Binding-site contacts:
Ligand atom C contacts residue ASN142 of chain 1.A at 3.6 Å.
Ligand atom O contacts residue MET165 of chain 1.A at 3.2 Å.
Ligand atom C15 contacts residue ARG188 of chain 1.A at 3.6 Å.
Ligand atom C15 contacts residue GLN189 of chain 1.A at 3.6 Å.
Ligand atom C1 contacts residue ASN142 of chain 1.A at 3.8 Å.
Ligand atom C2 contacts residue PHE140 of chain 1.A at 3.4 Å (hydrophobic).
Ligand atom C4 contacts residue CYS145 of chain 1.A at 3.8 Å (hydrophobic).
Ligand atom C2 contacts residue ASN142 of chain 1.A at 3.8 Å.
Ligand atom C9 contacts residue CYS145 of chain 1.A at 3.8 Å (hydrophobic).
Ligand atom N contacts residue HIS163 of chain 1.A at 2.7 Å (h-bond).
Ligand atom C3 contacts residue PHE140 of chain 1.A at 3.3 Å (hydrophobic).
Ligand atom C2 contacts residue GLU166 of chain 1.A at 3.7 Å.
Ligand atom C3 contacts residue HIS163 of chain 1.A at 3.5 Å.
Ligand atom N contacts residue GLU166 of chain 1.A at 3.7 Å.
Ligand atom C13 contacts residue MET49 of chain 1.A at 3.6 Å (hydrophobic).
Ligand atom C4 contacts residue MET165 of chain 1.A at 3.8 Å (hydrophobic).
Ligand atom C12 contacts residue HIS41 of chain 1.A at 3.8 Å.
Ligand atom C14 contacts residue ASP187 of chain 1.A at 3.8 Å.
Ligand atom C2 contacts residue LEU141 of chain 1.A at 3.5 Å (hydrophobic).
Ligand atom C14 contacts residue MET165 of chain 1.A at 3.4 Å (hydrophobic).
Ligand atom C4 contacts residue HIS163 of chain 1.A at 3.6 Å.
Ligand atom C14 contacts residue ARG188 of chain 1.A at 3.5 Å.
Ligand atom C10 contacts residue MET49 of chain 1.A at 3.7 Å (hydrophobic).
Ligand atom C4 contacts residue GLU166 of chain 1.A at 3.6 Å.
Ligand atom C3 contacts residue GLU166 of chain 1.A at 3.6 Å.
Ligand atom C9 contacts residue HIS41 of chain 1.A at 3.0 Å.
Ligand atom C15 contacts residue MET49 of chain 1.A at 3.8 Å (hydrophobic).
Ligand atom N contacts residue MET165 of chain 1.A at 3.9 Å.
Ligand atom C12 contacts residue HIS164 of chain 1.A at 3.6 Å.
Ligand atom O contacts residue HIS164 of chain 1.A at 3.9 Å.
Ligand atom C9 contacts residue HIS164 of chain 1.A at 3.8 Å.
Ligand atom C13 contacts residue MET165 of chain 1.A at 3.4 Å (hydrophobic).
Ligand atom C3 contacts residue LEU141 of chain 1.A at 3.9 Å (hydrophobic).
Ligand atom C11 contacts residue MET49 of chain 1.A at 3.7 Å (hydrophobic).
Ligand atom C1 contacts residue LEU141 of chain 1.A at 3.9 Å (hydrophobic).
Ligand atom C16 contacts residue MET49 of chain 1.A at 3.8 Å (hydrophobic).
Ligand atom C12 contacts residue MET49 of chain 1.A at 3.6 Å (hydrophobic).
Ligand atom C14 contacts residue MET49 of chain 1.A at 3.7 Å (hydrophobic).
Ligand atom O contacts residue GLU166 of chain 1.A at 3.2 Å (salt-bridge).
Ligand atom C12 contacts residue MET165 of chain 1.A at 3.7 Å (hydrophobic).

Sequence of chain 1.A:
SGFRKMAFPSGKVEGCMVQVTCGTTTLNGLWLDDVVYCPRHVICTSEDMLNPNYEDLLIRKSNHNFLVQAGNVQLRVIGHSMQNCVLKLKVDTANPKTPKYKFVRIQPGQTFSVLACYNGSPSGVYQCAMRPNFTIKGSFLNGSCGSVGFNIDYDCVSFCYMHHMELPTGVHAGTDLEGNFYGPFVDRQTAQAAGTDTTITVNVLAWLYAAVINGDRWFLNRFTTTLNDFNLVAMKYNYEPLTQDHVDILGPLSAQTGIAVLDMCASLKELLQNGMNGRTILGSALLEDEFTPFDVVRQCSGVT

This small molecule binds to this protein.
Small molecule (SMILES): Cc1ccncc1NC(=O)CC(C)(C)c1ccccc1